Sequence of chain 3.A:
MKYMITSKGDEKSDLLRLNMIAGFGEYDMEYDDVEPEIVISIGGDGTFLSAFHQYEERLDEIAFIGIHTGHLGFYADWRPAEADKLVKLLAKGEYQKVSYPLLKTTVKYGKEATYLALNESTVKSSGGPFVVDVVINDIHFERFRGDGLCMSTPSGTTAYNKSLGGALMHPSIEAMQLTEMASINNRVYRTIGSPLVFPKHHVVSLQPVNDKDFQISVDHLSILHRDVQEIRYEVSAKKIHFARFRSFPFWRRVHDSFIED

Binding-site contacts:
Ligand atom CAG contacts residue TYR163 of chain 3.A at 3.7 Å (hydrophobic).
Ligand atom CAU contacts residue THR161 of chain 3.A at 3.5 Å.
Ligand atom OBJ contacts residue GLU123 of chain 3.A at 2.6 Å (salt-bridge).
Ligand atom OBI contacts residue ASN122 of chain 3.A at 3.3 Å (h-bond).
Ligand atom CAS contacts residue THR161 of chain 3.A at 3.2 Å.
Ligand atom CAL contacts residue GLY46 of chain 3.A at 3.6 Å.
Ligand atom C2 contacts residue SER166 of chain 3.A at 3.1 Å.
Ligand atom NAT contacts residue THR161 of chain 3.A at 2.6 Å (h-bond).
Ligand atom NAT contacts residue PHE74 of chain 3.A at 3.5 Å.
Ligand atom N6 contacts residue ALA185 of chain 2.A at 3.0 Å (h-bond).
Ligand atom NAX contacts residue TYR75 of chain 3.A at 3.5 Å (h-bond).
Ligand atom O2' contacts residue HIS71 of chain 3.A at 3.7 Å.
Ligand atom OBJ contacts residue ASN122 of chain 3.A at 3.4 Å (h-bond).
Ligand atom CAH contacts residue GLU123 of chain 3.A at 3.4 Å.
Ligand atom CAQ contacts residue ASP45 of chain 3.A at 3.7 Å.
Ligand atom OBI contacts residue GLU123 of chain 3.A at 2.7 Å (salt-bridge).
Ligand atom CAU contacts residue ALA162 of chain 3.A at 3.5 Å (hydrophobic).
Ligand atom C2 contacts residue ILE187 of chain 2.A at 3.5 Å (hydrophobic).
Ligand atom NAW contacts residue ASN122 of chain 3.A at 2.9 Å (h-bond).
Ligand atom CAO contacts residue ASN122 of chain 3.A at 3.7 Å.
Ligand atom O2' contacts residue ASP45 of chain 3.A at 3.2 Å (salt-bridge).
Ligand atom CAS contacts residue PHE74 of chain 3.A at 3.3 Å (hydrophobic).
Ligand atom N3 contacts residue TYR163 of chain 3.A at 3.4 Å.
Ligand atom NAP contacts residue ASP45 of chain 3.A at 3.6 Å.
Ligand atom C6 contacts residue TYR163 of chain 3.A at 3.6 Å (hydrophobic).
Ligand atom CAN contacts residue ASP45 of chain 3.A at 3.6 Å.
Ligand atom N1 contacts residue SER166 of chain 3.A at 3.3 Å (h-bond).
Ligand atom CAG contacts residue GLU123 of chain 3.A at 3.4 Å.
Ligand atom N6 contacts residue TYR163 of chain 3.A at 3.6 Å.
Ligand atom N6 contacts residue ASP150 of chain 2.A at 3.0 Å (salt-bridge).
Ligand atom C2 contacts residue TYR163 of chain 3.A at 3.7 Å (hydrophobic).
Ligand atom OBJ contacts residue ALA162 of chain 3.A at 3.2 Å.
Ligand atom NAX contacts residue ASN122 of chain 3.A at 3.1 Å (h-bond).
Ligand atom O3' contacts residue ASN189 of chain 2.A at 3.1 Å (h-bond).
Ligand atom CAO contacts residue ASP45 of chain 3.A at 3.7 Å.
Ligand atom OBJ contacts residue TYR163 of chain 3.A at 3.3 Å (h-bond).
Ligand atom N1 contacts residue ILE187 of chain 2.A at 3.3 Å.
Ligand atom N1 contacts residue ALA185 of chain 2.A at 3.6 Å (h-bond).
Ligand atom CAV contacts residue ALA162 of chain 3.A at 3.5 Å (hydrophobic).
Ligand atom NAX contacts residue SER158 of chain 3.A at 3.1 Å (h-bond).

The protein below binds the small molecule below.
Small molecule (SMILES): Nc1ncnc2c1ncn2[C@@H]1O[C@H](CNCC#Cc2nc3c(N)ncnc3n2[C@@H]2O[C@H](CO)[C@@H](O)[C@H]2O)[C@@H](O)[C@H]1O

Sequence of chain 2.A:
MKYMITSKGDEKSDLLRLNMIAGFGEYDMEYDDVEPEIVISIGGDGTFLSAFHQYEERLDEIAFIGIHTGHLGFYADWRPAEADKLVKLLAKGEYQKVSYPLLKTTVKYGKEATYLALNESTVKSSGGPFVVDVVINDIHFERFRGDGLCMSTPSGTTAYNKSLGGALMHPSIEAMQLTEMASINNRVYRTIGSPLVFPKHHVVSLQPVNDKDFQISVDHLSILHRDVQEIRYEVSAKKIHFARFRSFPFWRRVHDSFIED